Binding-site contacts:
Ligand atom C4 contacts residue ASN202 of chain 1.A at 4.2 Å.
Ligand atom C7 contacts residue ASN202 of chain 1.A at 3.5 Å.
Ligand atom C5 contacts residue ASN202 of chain 1.A at 3.7 Å.
Ligand atom C2 contacts residue ASN202 of chain 1.A at 2.3 Å.
Ligand atom C1 contacts residue ASN202 of chain 1.A at 1.4 Å.
Ligand atom C7 contacts residue ASP276 of chain 1.A at 4.4 Å.
Ligand atom C8 contacts residue ASN277 of chain 1.A at 3.7 Å.
Ligand atom N2 contacts residue ASN202 of chain 1.A at 2.8 Å (h-bond).
Ligand atom C8 contacts residue ASP276 of chain 1.A at 3.3 Å.
Ligand atom O5 contacts residue ASN202 of chain 1.A at 2.4 Å (h-bond).
Ligand atom O7 contacts residue ASN202 of chain 1.A at 3.6 Å (h-bond).
Ligand atom C7 contacts residue ASN277 of chain 1.A at 4.1 Å.
Ligand atom N2 contacts residue ASP276 of chain 1.A at 4.3 Å.
Ligand atom O7 contacts residue ASN277 of chain 1.A at 4.2 Å.
Ligand atom C3 contacts residue ASN202 of chain 1.A at 3.7 Å.

The small molecule below binds the protein below.
Small molecule (SMILES): CC(=O)N[C@@H]1[C@@H](O)[C@H](O)[C@@H](CO)O[C@H]1O

Sequence of chain 1.A:
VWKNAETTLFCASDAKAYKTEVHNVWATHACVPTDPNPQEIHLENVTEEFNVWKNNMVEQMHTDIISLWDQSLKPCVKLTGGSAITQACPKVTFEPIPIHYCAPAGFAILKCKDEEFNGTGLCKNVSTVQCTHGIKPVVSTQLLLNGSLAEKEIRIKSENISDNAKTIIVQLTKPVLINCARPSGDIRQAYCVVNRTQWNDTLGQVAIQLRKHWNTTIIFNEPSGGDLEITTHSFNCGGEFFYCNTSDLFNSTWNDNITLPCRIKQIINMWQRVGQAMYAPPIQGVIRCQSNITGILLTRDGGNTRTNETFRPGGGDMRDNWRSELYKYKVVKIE